Binding-site contacts:
Ligand atom OP1 contacts residue GLU45 of chain 1.F at 3.5 Å (salt-bridge).
Ligand atom N1 contacts residue PHE49 of chain 1.F at 3.2 Å.
Ligand atom O4' contacts residue ASN141 of chain 1.F at 3.0 Å (h-bond).
Ligand atom C2 contacts residue PHE49 of chain 1.F at 3.3 Å (hydrophobic).
Ligand atom O5' contacts residue ASN141 of chain 1.F at 3.2 Å (h-bond).
Ligand atom C8 contacts residue PHE166 of chain 1.E at 3.5 Å (hydrophobic).
Ligand atom C2 contacts residue HIS164 of chain 1.E at 3.2 Å.
Ligand atom C6 contacts residue PHE49 of chain 1.F at 3.2 Å (hydrophobic).
Ligand atom O3' contacts residue GLU45 of chain 1.F at 2.5 Å (salt-bridge).
Ligand atom C4' contacts residue THR46 of chain 1.F at 3.6 Å.
Ligand atom O4' contacts residue PHE144 of chain 1.F at 3.4 Å.
Ligand atom N6 contacts residue PHE49 of chain 1.F at 3.5 Å.
Ligand atom N6 contacts residue PHE166 of chain 1.E at 3.4 Å.
Ligand atom OP1 contacts residue HIS140 of chain 1.F at 3.0 Å (h-bond).
Ligand atom C4 contacts residue PHE97 of chain 1.F at 3.5 Å (hydrophobic).
Ligand atom C5 contacts residue PHE166 of chain 1.E at 3.6 Å (hydrophobic).
Ligand atom C4 contacts residue GLU93 of chain 1.F at 3.5 Å.
Ligand atom O2 contacts residue GLU93 of chain 1.F at 3.1 Å (salt-bridge).
Ligand atom O2 contacts residue ALA94 of chain 1.F at 3.3 Å.
Ligand atom N7 contacts residue PHE166 of chain 1.E at 3.3 Å.
Ligand atom N3 contacts residue PHE49 of chain 1.F at 3.3 Å.
Ligand atom N4 contacts residue GLU93 of chain 1.F at 3.4 Å (salt-bridge).
Ligand atom O3' contacts residue ASN98 of chain 1.F at 3.0 Å (h-bond).
Ligand atom C6 contacts residue PHE166 of chain 1.E at 3.4 Å (hydrophobic).
Ligand atom C5 contacts residue PHE97 of chain 1.F at 3.4 Å (hydrophobic).
Ligand atom C6 contacts residue PHE97 of chain 1.F at 3.6 Å (hydrophobic).
Ligand atom C2' contacts residue PHE144 of chain 1.F at 3.6 Å (hydrophobic).
Ligand atom N9 contacts residue PHE166 of chain 1.E at 3.6 Å.
Ligand atom C2' contacts residue THR46 of chain 1.F at 3.5 Å.
Ligand atom N1 contacts residue PHE49 of chain 1.F at 3.6 Å.
Ligand atom N3 contacts residue HIS164 of chain 1.E at 3.3 Å (h-bond).
Ligand atom OP1 contacts residue LEU184 of chain 1.F at 2.9 Å (h-bond).
Ligand atom C4 contacts residue PHE166 of chain 1.E at 3.6 Å (hydrophobic).
Ligand atom C8 contacts residue PHE144 of chain 1.F at 3.6 Å (hydrophobic).
Ligand atom O3' contacts residue THR46 of chain 1.F at 3.0 Å (h-bond).
Ligand atom N3 contacts residue GLU93 of chain 1.F at 2.7 Å (salt-bridge).
Ligand atom N4 contacts residue PHE97 of chain 1.F at 3.4 Å.
Ligand atom OP1 contacts residue VAL183 of chain 1.F at 3.4 Å.
Ligand atom OP1 contacts residue ASP206 of chain 1.F at 3.4 Å (salt-bridge).
Ligand atom C3' contacts residue GLU45 of chain 1.F at 3.4 Å.

Sequence of chain 1.E:
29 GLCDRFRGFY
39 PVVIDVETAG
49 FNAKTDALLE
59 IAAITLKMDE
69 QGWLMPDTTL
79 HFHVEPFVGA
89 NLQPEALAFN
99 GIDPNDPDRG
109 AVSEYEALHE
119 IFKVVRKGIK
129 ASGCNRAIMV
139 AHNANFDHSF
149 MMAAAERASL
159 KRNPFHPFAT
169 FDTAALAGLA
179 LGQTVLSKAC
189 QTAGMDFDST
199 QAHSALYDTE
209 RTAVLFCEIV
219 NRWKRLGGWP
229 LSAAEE

Sequence of chain 1.F:
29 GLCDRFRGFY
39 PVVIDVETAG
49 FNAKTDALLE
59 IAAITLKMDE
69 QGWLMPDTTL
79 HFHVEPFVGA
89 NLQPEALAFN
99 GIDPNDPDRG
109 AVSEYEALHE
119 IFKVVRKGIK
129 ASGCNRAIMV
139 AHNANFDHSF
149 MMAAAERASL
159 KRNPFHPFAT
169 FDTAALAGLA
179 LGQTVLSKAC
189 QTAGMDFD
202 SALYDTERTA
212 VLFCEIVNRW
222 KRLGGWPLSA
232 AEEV

A protein and the small-molecule ligand that binds it are described below.
Small molecule (SMILES): Cc1cn([C@H]2C[C@H](O[P](=O)(O)OC[C@H]3O[C@@H](n4cnc5c(N)ncnc54)C[C@@H]3O[P](=O)(O)OC[C@H]3O[C@@H](n4ccc(N)nc4=O)C[C@@H]3O[P](=O)(O)OC[C@H]3O[C@@H](n4cnc5c(N)ncnc54)C[C@@H]3O[P](=O)(O)OC[C@H]3O[C@@H](n4cnc5c(N)ncnc54)C[C@@H]3O[P](=O)(O)OC[C@H]3O[C@@H](n4ccc(N)nc4=O)C[C@@H]3O)[C@@H](CO[P](=O)(O)O[C@H]3C[C@H](n4cc(C)c(=O)[nH]c4=O)O[C@@H]3COP(=O)=O)O2)c(=O)[nH]c1=O